A small-molecule ligand and the protein it binds are described below.
Small molecule (SMILES): OC[C@H]1O[C@](CO)(O[C@H]2O[C@H](CO)[C@@H](O)[C@H](O)[C@H]2O)[C@@H](O)[C@@H]1O

Sequence of chain 1.L:
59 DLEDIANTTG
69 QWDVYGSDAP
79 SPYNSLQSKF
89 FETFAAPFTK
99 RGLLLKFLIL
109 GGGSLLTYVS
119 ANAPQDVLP

Binding-site contacts:
Ligand atom C5 contacts residue ALA121 of chain 1.L at 4.3 Å (hydrophobic).
Ligand atom O5 contacts residue PRO122 of chain 1.L at 3.3 Å.
Ligand atom C6 contacts residue PRO122 of chain 1.L at 1.7 Å (hydrophobic).
Ligand atom C6 contacts residue ALA121 of chain 1.L at 2.9 Å (hydrophobic).
Ligand atom C5 contacts residue PRO122 of chain 1.L at 2.2 Å (hydrophobic).
Ligand atom O4 contacts residue PRO122 of chain 1.L at 3.4 Å.
Ligand atom C3 contacts residue PRO122 of chain 1.L at 4.5 Å (hydrophobic).
Ligand atom O6 contacts residue PRO122 of chain 1.L at 1.5 Å.
Ligand atom O6 contacts residue GLN123 of chain 1.L at 4.5 Å.
Ligand atom C4 contacts residue PRO122 of chain 1.L at 3.2 Å (hydrophobic).
Ligand atom C2 contacts residue PRO122 of chain 1.L at 4.5 Å (hydrophobic).
Ligand atom O6 contacts residue ALA121 of chain 1.L at 2.3 Å.